A protein and the small-molecule ligand that binds it are described below.
Small molecule (SMILES): CC(=O)N[C@H]1CO[C@H](CO[C@@H]2O[C@@H](C)[C@@H](O)[C@@H](O)[C@@H]2O)[C@@H](O)[C@@H]1O

Binding-site contacts:
Ligand atom C5 contacts residue ALA99 of chain 1.A at 4.2 Å (hydrophobic).
Ligand atom C2 contacts residue ASN96 of chain 1.A at 2.5 Å.
Ligand atom O6 contacts residue SER98 of chain 1.A at 4.5 Å.
Ligand atom C1 contacts residue SER98 of chain 1.A at 4.3 Å.
Ligand atom C6 contacts residue SER98 of chain 1.A at 4.4 Å.
Ligand atom O5 contacts residue SER98 of chain 1.A at 4.1 Å.
Ligand atom C1 contacts residue ASN96 of chain 1.A at 1.4 Å.
Ligand atom C7 contacts residue ASN96 of chain 1.A at 3.5 Å.
Ligand atom C4 contacts residue ASN96 of chain 1.A at 4.2 Å.
Ligand atom C7 contacts residue EDO1 of chain 1.G at 3.7 Å.
Ligand atom O5 contacts residue SER98 of chain 1.A at 4.3 Å.
Ligand atom C6 contacts residue SER98 of chain 1.A at 3.5 Å.
Ligand atom C5 contacts residue SER98 of chain 1.A at 4.0 Å.
Ligand atom O7 contacts residue ASN96 of chain 1.A at 3.6 Å.
Ligand atom O5 contacts residue ASN96 of chain 1.A at 2.3 Å (h-bond).
Ligand atom O7 contacts residue EDO1 of chain 1.G at 3.7 Å.
Ligand atom C8 contacts residue EDO1 of chain 1.G at 3.8 Å.
Ligand atom N2 contacts residue ASN96 of chain 1.A at 3.0 Å (h-bond).
Ligand atom C5 contacts residue ASN96 of chain 1.A at 3.6 Å.
Ligand atom N2 contacts residue EDO1 of chain 1.G at 4.4 Å.
Ligand atom C6 contacts residue ALA99 of chain 1.A at 3.8 Å (hydrophobic).
Ligand atom C3 contacts residue ASN96 of chain 1.A at 3.8 Å.
Ligand atom C6 contacts residue ILE101 of chain 1.A at 3.8 Å (hydrophobic).
Ligand atom O5 contacts residue ALA99 of chain 1.A at 4.0 Å.
Ligand atom C6 contacts residue ALA99 of chain 1.A at 4.3 Å (hydrophobic).

Sequence of chain 1.A:
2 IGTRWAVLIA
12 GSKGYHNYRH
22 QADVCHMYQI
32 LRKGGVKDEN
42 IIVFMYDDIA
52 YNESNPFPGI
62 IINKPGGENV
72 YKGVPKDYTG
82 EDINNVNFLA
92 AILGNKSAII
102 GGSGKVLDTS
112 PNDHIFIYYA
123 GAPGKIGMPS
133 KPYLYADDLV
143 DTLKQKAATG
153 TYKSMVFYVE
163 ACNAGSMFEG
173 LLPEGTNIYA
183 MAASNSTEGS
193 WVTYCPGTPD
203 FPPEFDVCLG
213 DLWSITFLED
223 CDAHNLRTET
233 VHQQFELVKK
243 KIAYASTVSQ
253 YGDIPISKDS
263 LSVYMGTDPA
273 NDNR